Sequence of chain 1.A:
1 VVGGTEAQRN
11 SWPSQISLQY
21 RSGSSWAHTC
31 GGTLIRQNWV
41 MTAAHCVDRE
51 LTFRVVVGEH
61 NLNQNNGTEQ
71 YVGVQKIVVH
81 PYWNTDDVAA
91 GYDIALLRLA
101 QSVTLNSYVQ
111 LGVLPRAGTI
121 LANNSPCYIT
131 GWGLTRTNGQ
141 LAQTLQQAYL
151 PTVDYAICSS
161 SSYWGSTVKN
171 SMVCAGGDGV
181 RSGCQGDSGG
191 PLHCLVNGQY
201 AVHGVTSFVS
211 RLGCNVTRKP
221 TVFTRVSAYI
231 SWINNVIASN

Binding-site contacts:
Ligand atom CA1 contacts residue SER188 of chain 1.A at 2.7 Å.
Ligand atom N1 contacts residue HIS45 of chain 1.A at 2.9 Å (h-bond).
Ligand atom O11 contacts residue SER188 of chain 1.A at 2.5 Å (h-bond).
Ligand atom O11 contacts residue HIS45 of chain 1.A at 2.4 Å (h-bond).
Ligand atom CB1 contacts residue SER188 of chain 1.A at 3.0 Å.
Ligand atom CG1 contacts residue SER188 of chain 1.A at 3.0 Å.
Ligand atom C5 contacts residue THR167 of chain 1.A at 4.0 Å.
Ligand atom C2 contacts residue VAL209 of chain 1.A at 3.5 Å (hydrophobic).
Ligand atom CA contacts residue PHE208 of chain 1.A at 4.0 Å (hydrophobic).
Ligand atom CD1 contacts residue SER188 of chain 1.A at 3.7 Å.
Ligand atom C contacts residue HIS45 of chain 1.A at 3.6 Å.
Ligand atom C4 contacts residue VAL209 of chain 1.A at 3.4 Å (hydrophobic).
Ligand atom C3 contacts residue VAL209 of chain 1.A at 3.9 Å (hydrophobic).
Ligand atom CA contacts residue SER207 of chain 1.A at 3.3 Å.
Ligand atom CA1 contacts residue HIS45 of chain 1.A at 3.0 Å.
Ligand atom C5 contacts residue TRP164 of chain 1.A at 3.4 Å (hydrophobic).
Ligand atom CA1 contacts residue SER207 of chain 1.A at 4.0 Å.
Ligand atom CG1 contacts residue PHE208 of chain 1.A at 3.9 Å (hydrophobic).
Ligand atom C contacts residue SER207 of chain 1.A at 3.6 Å.
Ligand atom CG2 contacts residue GLN185 of chain 1.A at 3.5 Å.
Ligand atom C5 contacts residue PHE208 of chain 1.A at 3.9 Å (hydrophobic).
Ligand atom CB contacts residue HIS45 of chain 1.A at 3.5 Å.
Ligand atom B contacts residue HIS45 of chain 1.A at 2.2 Å.
Ligand atom N1 contacts residue SER207 of chain 1.A at 3.0 Å (h-bond).
Ligand atom N1 contacts residue SER188 of chain 1.A at 3.5 Å (h-bond).
Ligand atom CD1 contacts residue CYS184 of chain 1.A at 3.3 Å (hydrophobic).
Ligand atom O1 contacts residue VAL209 of chain 1.A at 3.5 Å (h-bond).
Ligand atom CB contacts residue VAL88 of chain 1.A at 3.8 Å (hydrophobic).
Ligand atom C4 contacts residue PHE208 of chain 1.A at 3.9 Å (hydrophobic).
Ligand atom C4 contacts residue TRP164 of chain 1.A at 3.9 Å (hydrophobic).
Ligand atom CG1 contacts residue SER207 of chain 1.A at 3.7 Å.
Ligand atom CD1 contacts residue THR206 of chain 1.A at 3.6 Å.
Ligand atom C1 contacts residue PHE208 of chain 1.A at 3.6 Å (hydrophobic).
Ligand atom N contacts residue PHE208 of chain 1.A at 4.0 Å.
Ligand atom N contacts residue VAL88 of chain 1.A at 4.0 Å.
Ligand atom B contacts residue SER188 of chain 1.A at 1.5 Å.
Ligand atom C6 contacts residue THR167 of chain 1.A at 3.9 Å.
Ligand atom CB contacts residue SER207 of chain 1.A at 3.9 Å.
Ligand atom O1 contacts residue PHE208 of chain 1.A at 3.2 Å.
Ligand atom CG2 contacts residue VAL209 of chain 1.A at 4.0 Å (hydrophobic).

The small molecule below binds the protein below.
Small molecule (SMILES): CC[C@H](C)[C@H](NC(=O)[C@H](C)NC(=O)OCc1ccccc1)B(O)O